A small-molecule ligand and the protein it binds are described below.
Small molecule (SMILES): CC(=O)N[C@@H]1[C@@H](O)[C@H](O)[C@@H](CO)O[C@H]1O

Sequence of chain 1.C:
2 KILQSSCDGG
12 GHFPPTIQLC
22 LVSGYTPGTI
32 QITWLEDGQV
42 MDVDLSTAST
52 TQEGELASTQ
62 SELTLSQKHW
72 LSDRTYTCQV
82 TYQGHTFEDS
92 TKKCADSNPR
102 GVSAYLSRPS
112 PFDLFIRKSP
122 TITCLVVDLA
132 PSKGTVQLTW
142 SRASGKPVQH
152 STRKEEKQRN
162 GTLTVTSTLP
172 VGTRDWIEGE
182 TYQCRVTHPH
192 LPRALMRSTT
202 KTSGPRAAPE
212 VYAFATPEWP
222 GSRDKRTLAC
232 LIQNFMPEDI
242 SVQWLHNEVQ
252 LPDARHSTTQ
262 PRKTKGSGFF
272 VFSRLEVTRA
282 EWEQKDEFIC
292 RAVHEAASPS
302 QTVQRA

Binding-site contacts:
Ligand atom O5 contacts residue GLN159 of chain 1.C at 4.2 Å.
Ligand atom O5 contacts residue THR163 of chain 1.C at 4.4 Å.
Ligand atom C5 contacts residue GLN159 of chain 1.C at 4.1 Å.
Ligand atom O6 contacts residue GLN159 of chain 1.C at 4.0 Å.
Ligand atom C7 contacts residue ASN161 of chain 1.C at 3.5 Å.
Ligand atom O7 contacts residue ASN161 of chain 1.C at 3.7 Å.
Ligand atom C6 contacts residue GLN159 of chain 1.C at 3.6 Å.
Ligand atom C5 contacts residue ASN161 of chain 1.C at 3.6 Å.
Ligand atom C4 contacts residue ASN161 of chain 1.C at 4.2 Å.
Ligand atom O5 contacts residue ASN161 of chain 1.C at 2.3 Å (h-bond).
Ligand atom N2 contacts residue ASN161 of chain 1.C at 2.9 Å (h-bond).
Ligand atom C1 contacts residue THR163 of chain 1.C at 3.7 Å.
Ligand atom C1 contacts residue ASN161 of chain 1.C at 1.4 Å.
Ligand atom C3 contacts residue ASN161 of chain 1.C at 3.8 Å.
Ligand atom C2 contacts residue ASN161 of chain 1.C at 2.4 Å.